Sequence of chain 1.C:
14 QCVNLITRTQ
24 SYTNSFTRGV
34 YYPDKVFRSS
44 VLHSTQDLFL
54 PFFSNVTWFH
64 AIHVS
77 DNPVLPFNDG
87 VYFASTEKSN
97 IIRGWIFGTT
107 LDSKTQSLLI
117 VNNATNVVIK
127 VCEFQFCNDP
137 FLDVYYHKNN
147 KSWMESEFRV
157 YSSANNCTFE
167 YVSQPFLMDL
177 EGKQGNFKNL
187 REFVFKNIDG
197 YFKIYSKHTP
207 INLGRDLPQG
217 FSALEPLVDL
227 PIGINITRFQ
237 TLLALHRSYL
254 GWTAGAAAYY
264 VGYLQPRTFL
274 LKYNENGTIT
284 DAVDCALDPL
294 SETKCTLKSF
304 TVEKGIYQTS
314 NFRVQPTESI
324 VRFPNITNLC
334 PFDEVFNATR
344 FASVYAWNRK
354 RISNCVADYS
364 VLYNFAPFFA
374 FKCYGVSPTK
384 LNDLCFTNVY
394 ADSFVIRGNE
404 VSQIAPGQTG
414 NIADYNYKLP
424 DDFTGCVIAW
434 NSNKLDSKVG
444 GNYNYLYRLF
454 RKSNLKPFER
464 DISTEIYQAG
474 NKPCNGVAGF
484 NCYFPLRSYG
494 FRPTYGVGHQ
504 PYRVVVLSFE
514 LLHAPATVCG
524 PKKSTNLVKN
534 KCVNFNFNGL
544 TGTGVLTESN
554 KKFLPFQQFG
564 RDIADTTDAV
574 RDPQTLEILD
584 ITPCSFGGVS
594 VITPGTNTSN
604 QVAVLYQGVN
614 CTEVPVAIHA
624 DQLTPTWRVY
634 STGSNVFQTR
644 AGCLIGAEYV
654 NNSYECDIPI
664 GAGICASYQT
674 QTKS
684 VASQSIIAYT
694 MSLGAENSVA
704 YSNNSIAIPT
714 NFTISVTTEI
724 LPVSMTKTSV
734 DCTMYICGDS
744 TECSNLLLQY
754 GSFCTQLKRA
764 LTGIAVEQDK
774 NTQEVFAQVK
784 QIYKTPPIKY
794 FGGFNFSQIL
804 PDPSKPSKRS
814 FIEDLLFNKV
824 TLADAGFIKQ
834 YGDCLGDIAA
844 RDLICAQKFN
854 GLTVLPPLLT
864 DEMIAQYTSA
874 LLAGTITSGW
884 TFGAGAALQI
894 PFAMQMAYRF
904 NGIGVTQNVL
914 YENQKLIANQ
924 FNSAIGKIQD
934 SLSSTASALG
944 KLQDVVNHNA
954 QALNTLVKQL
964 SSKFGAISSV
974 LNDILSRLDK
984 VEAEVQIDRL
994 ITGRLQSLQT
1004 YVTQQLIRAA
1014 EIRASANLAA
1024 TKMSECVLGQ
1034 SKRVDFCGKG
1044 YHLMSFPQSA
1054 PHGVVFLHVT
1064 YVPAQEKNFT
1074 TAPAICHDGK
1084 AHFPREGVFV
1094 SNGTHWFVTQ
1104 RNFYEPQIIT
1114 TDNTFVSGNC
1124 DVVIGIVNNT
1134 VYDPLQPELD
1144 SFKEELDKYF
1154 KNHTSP

Binding-site contacts:
Ligand atom C2 contacts residue ASN1155 of chain 1.C at 2.3 Å.
Ligand atom O5 contacts residue ASN1155 of chain 1.C at 2.4 Å (h-bond).
Ligand atom C3 contacts residue ASN1155 of chain 1.C at 3.5 Å.
Ligand atom C4 contacts residue ASN1155 of chain 1.C at 4.1 Å.
Ligand atom C1 contacts residue ASN1155 of chain 1.C at 1.2 Å.
Ligand atom C5 contacts residue ASN1155 of chain 1.C at 3.6 Å.
Ligand atom C8 contacts residue ASN1155 of chain 1.C at 3.9 Å.
Ligand atom O7 contacts residue ASN1155 of chain 1.C at 3.3 Å.
Ligand atom N2 contacts residue ASN1155 of chain 1.C at 2.6 Å (h-bond).
Ligand atom O5 contacts residue SER1158 of chain 1.C at 4.2 Å.
Ligand atom O6 contacts residue SER1158 of chain 1.C at 3.9 Å.
Ligand atom C7 contacts residue ASN1155 of chain 1.C at 3.1 Å.

A protein and the small-molecule ligand that binds it are described below.
Small molecule (SMILES): CC(=O)N[C@@H]1[C@@H](O)[C@H](O)[C@@H](CO)O[C@H]1O